Sequence of chain 3.B:
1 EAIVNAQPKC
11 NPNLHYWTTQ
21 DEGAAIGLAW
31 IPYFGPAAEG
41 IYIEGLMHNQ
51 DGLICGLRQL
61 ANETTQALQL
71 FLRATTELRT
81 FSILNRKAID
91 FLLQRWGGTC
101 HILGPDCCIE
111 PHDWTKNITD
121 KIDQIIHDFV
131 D

Binding-site contacts:
Ligand atom C10 contacts residue LEU14 of chain 3.B at 4.0 Å (hydrophobic).
Ligand atom C12 contacts residue LEU159 of chain 3.A at 3.8 Å (hydrophobic).
Ligand atom C1 contacts residue ARG37 of chain 3.A at 4.0 Å.
Ligand atom O2 contacts residue THR18 of chain 3.B at 4.3 Å.
Ligand atom C4 contacts residue LEU53 of chain 3.B at 4.3 Å (hydrophobic).
Ligand atom O2 contacts residue ALA74 of chain 3.A at 3.6 Å.
Ligand atom C4 contacts residue LEU157 of chain 3.A at 4.1 Å (hydrophobic).
Ligand atom C5 contacts residue MET47 of chain 3.B at 3.8 Å (hydrophobic).
Ligand atom C12 contacts residue MET47 of chain 3.B at 3.7 Å (hydrophobic).
Ligand atom C2 contacts residue LEU57 of chain 3.B at 4.0 Å (hydrophobic).
Ligand atom C6 contacts residue TYR16 of chain 3.B at 3.8 Å (hydrophobic).
Ligand atom O2 contacts residue ARG37 of chain 3.A at 3.6 Å.
Ligand atom C9 contacts residue MET47 of chain 3.B at 3.6 Å (hydrophobic).
Ligand atom C7 contacts residue TYR16 of chain 3.B at 3.3 Å (hydrophobic).
Ligand atom O1 contacts residue ARG37 of chain 3.A at 3.0 Å (salt-bridge).
Ligand atom C3 contacts residue LEU157 of chain 3.A at 4.1 Å (hydrophobic).
Ligand atom C8 contacts residue MET47 of chain 3.B at 3.8 Å (hydrophobic).
Ligand atom C11 contacts residue MET47 of chain 3.B at 3.4 Å (hydrophobic).
Ligand atom C10 contacts residue MET47 of chain 3.B at 3.4 Å (hydrophobic).
Ligand atom C2 contacts residue MET47 of chain 3.B at 4.0 Å (hydrophobic).
Ligand atom C3 contacts residue LEU159 of chain 3.A at 4.2 Å (hydrophobic).
Ligand atom C10 contacts residue VAL39 of chain 3.A at 4.3 Å (hydrophobic).
Ligand atom C2 contacts residue LEU157 of chain 3.A at 3.7 Å (hydrophobic).
Ligand atom C13 contacts residue MET47 of chain 3.B at 3.9 Å (hydrophobic).
Ligand atom C11 contacts residue LEU157 of chain 3.A at 4.3 Å (hydrophobic).
Ligand atom C13 contacts residue LEU159 of chain 3.A at 4.0 Å (hydrophobic).

Sequence of chain 3.A:
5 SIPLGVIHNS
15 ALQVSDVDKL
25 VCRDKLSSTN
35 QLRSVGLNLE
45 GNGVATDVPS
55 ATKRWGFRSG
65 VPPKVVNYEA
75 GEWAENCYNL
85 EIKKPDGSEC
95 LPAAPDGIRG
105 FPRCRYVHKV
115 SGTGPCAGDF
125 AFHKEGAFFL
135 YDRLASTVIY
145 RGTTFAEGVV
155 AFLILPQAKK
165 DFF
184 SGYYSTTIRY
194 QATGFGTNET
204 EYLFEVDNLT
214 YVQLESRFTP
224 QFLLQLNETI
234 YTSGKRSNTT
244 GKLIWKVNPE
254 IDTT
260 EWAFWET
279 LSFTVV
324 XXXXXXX

The protein below binds the small molecule below.
Small molecule (SMILES): CC(C)Cc1ccc([C@H](C)C(=O)O)cc1